The protein below binds the small molecule below.
Small molecule (SMILES): COC(=O)CC[C@@H](C[C@@H]1CCNC1=O)NC(=O)[C@H](CC(C)C)NC(=O)OCc1ccccc1

Sequence of chain 2.A:
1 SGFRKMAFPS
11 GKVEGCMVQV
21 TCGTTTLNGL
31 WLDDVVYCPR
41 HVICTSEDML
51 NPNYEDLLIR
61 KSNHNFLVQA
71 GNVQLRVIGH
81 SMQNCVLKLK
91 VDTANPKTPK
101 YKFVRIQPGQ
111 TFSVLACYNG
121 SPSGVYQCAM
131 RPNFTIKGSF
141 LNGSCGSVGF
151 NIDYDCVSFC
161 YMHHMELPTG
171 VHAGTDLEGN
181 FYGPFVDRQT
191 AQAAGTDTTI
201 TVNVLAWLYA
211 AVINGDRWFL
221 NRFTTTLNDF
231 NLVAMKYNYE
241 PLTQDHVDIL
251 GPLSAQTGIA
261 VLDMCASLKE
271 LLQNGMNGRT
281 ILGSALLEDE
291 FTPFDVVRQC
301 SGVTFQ

Binding-site contacts:
Ligand atom C5 contacts residue CYS145 of chain 2.A at 2.9 Å (hydrophobic).
Ligand atom C4 contacts residue HIS164 of chain 2.A at 3.5 Å.
Ligand atom C2 contacts residue CYS145 of chain 2.A at 3.2 Å (hydrophobic).
Ligand atom C3 contacts residue CYS145 of chain 2.A at 2.9 Å (hydrophobic).
Ligand atom C8 contacts residue HIS163 of chain 2.A at 3.4 Å.
Ligand atom C6 contacts residue CYS145 of chain 2.A at 3.7 Å (hydrophobic).
Ligand atom C3 contacts residue HIS41 of chain 2.A at 3.5 Å.
Ligand atom O3 contacts residue ASN142 of chain 2.A at 2.9 Å (h-bond).
Ligand atom N3 contacts residue MET165 of chain 2.A at 3.4 Å.
Ligand atom C1 contacts residue LEU27 of chain 2.A at 3.7 Å (hydrophobic).
Ligand atom O6 contacts residue GLU166 of chain 2.A at 3.1 Å (salt-bridge).
Ligand atom O4 contacts residue MET49 of chain 2.A at 3.2 Å (h-bond).
Ligand atom N3 contacts residue HIS164 of chain 2.A at 3.5 Å (h-bond).
Ligand atom C8 contacts residue HIS164 of chain 2.A at 3.5 Å.
Ligand atom C1 contacts residue THR25 of chain 2.A at 3.6 Å.
Ligand atom C21 contacts residue GLU166 of chain 2.A at 3.2 Å.
Ligand atom C12 contacts residue HIS164 of chain 2.A at 3.2 Å.
Ligand atom N3 contacts residue GLU166 of chain 2.A at 3.6 Å (salt-bridge).
Ligand atom O1 contacts residue LEU27 of chain 2.A at 3.6 Å.
Ligand atom O1 contacts residue THR26 of chain 2.A at 3.4 Å (h-bond).
Ligand atom C13 contacts residue MET165 of chain 2.A at 3.6 Å (hydrophobic).
Ligand atom C9 contacts residue HIS163 of chain 2.A at 3.1 Å.
Ligand atom O3 contacts residue LEU141 of chain 2.A at 3.0 Å (h-bond).
Ligand atom C15 contacts residue HIS41 of chain 2.A at 3.3 Å.
Ligand atom N1 contacts residue LEU141 of chain 2.A at 3.4 Å (h-bond).
Ligand atom C1 contacts residue THR26 of chain 2.A at 3.4 Å.
Ligand atom C15 contacts residue MET165 of chain 2.A at 3.5 Å (hydrophobic).
Ligand atom C4 contacts residue CYS145 of chain 2.A at 1.8 Å (hydrophobic).
Ligand atom C15 contacts residue HIS164 of chain 2.A at 3.3 Å.
Ligand atom C20 contacts residue GLU166 of chain 2.A at 3.5 Å.
Ligand atom O2 contacts residue SER144 of chain 2.A at 3.0 Å (h-bond).
Ligand atom C5 contacts residue HIS164 of chain 2.A at 3.2 Å.
Ligand atom N1 contacts residue PHE140 of chain 2.A at 3.4 Å (h-bond).
Ligand atom C16 contacts residue MET49 of chain 2.A at 3.6 Å (hydrophobic).
Ligand atom O1 contacts residue GLY143 of chain 2.A at 3.7 Å.
Ligand atom O2 contacts residue CYS145 of chain 2.A at 2.9 Å (h-bond).
Ligand atom C18 contacts residue GLU166 of chain 2.A at 3.1 Å.
Ligand atom C10 contacts residue LEU141 of chain 2.A at 3.1 Å (hydrophobic).
Ligand atom O2 contacts residue GLY143 of chain 2.A at 3.1 Å (h-bond).
Ligand atom C4 contacts residue HIS41 of chain 2.A at 3.3 Å.